This small molecule binds to this protein.
Small molecule (SMILES): CC(=O)N[C@@H]1[C@@H](O)[C@H](O)[C@@H](CO)O[C@H]1O

Binding-site contacts:
Ligand atom O7 contacts residue GLN82 of chain 1.A at 3.3 Å (h-bond).
Ligand atom C8 contacts residue GLN82 of chain 1.A at 2.1 Å.
Ligand atom O7 contacts residue ASN66 of chain 1.A at 4.0 Å.
Ligand atom N2 contacts residue ASN66 of chain 1.A at 2.7 Å (h-bond).
Ligand atom C7 contacts residue SER64 of chain 1.A at 3.9 Å.
Ligand atom C1 contacts residue GLN82 of chain 1.A at 4.0 Å.
Ligand atom C7 contacts residue ASN66 of chain 1.A at 3.5 Å.
Ligand atom C1 contacts residue ASN66 of chain 1.A at 1.5 Å.
Ligand atom C7 contacts residue GLN82 of chain 1.A at 2.4 Å.
Ligand atom O5 contacts residue ARG137 of chain 1.A at 4.2 Å.
Ligand atom C3 contacts residue ASN66 of chain 1.A at 3.6 Å.
Ligand atom O7 contacts residue SER64 of chain 1.A at 2.7 Å (h-bond).
Ligand atom C2 contacts residue ASN66 of chain 1.A at 2.2 Å.
Ligand atom O5 contacts residue ASN66 of chain 1.A at 2.4 Å (h-bond).
Ligand atom C1 contacts residue MET79 of chain 1.A at 2.6 Å (hydrophobic).
Ligand atom C5 contacts residue ARG137 of chain 1.A at 3.9 Å.
Ligand atom C5 contacts residue ASN66 of chain 1.A at 3.7 Å.
Ligand atom O6 contacts residue ARG137 of chain 1.A at 3.5 Å (salt-bridge).
Ligand atom N2 contacts residue MET79 of chain 1.A at 4.0 Å.
Ligand atom O5 contacts residue MET79 of chain 1.A at 3.5 Å.
Ligand atom C6 contacts residue ARG137 of chain 1.A at 2.7 Å.
Ligand atom C2 contacts residue GLN82 of chain 1.A at 3.6 Å.
Ligand atom C2 contacts residue MET79 of chain 1.A at 3.9 Å (hydrophobic).
Ligand atom N2 contacts residue GLN82 of chain 1.A at 2.5 Å (h-bond).
Ligand atom C4 contacts residue ARG137 of chain 1.A at 4.4 Å.
Ligand atom C4 contacts residue ASN66 of chain 1.A at 4.1 Å.

Sequence of chain 1.A:
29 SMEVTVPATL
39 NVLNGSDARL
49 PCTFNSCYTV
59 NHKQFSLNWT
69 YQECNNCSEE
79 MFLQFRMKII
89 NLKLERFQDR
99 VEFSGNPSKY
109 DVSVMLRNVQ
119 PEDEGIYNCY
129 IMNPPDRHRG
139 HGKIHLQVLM